Sequence of chain 1.A:
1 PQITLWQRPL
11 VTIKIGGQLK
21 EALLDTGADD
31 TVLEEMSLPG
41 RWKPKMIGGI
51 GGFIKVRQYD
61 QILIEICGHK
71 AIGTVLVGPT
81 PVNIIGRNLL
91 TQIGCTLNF

Binding-site contacts:
Ligand atom C51 contacts residue ALA28 of chain 1.A at 3.6 Å (hydrophobic).
Ligand atom O24 contacts residue ARG8 of chain 1.A at 3.6 Å.
Ligand atom C05 contacts residue ASP25 of chain 1.A at 3.3 Å.
Ligand atom O04 contacts residue ASP25 of chain 1.A at 3.5 Å (salt-bridge).
Ligand atom C06 contacts residue VAL82 of chain 1.A at 3.6 Å (hydrophobic).
Ligand atom O32 contacts residue ASP25 of chain 1.B at 2.6 Å (salt-bridge).
Ligand atom C35 contacts residue ILE84 of chain 1.B at 3.5 Å (hydrophobic).
Ligand atom C03 contacts residue GLY27 of chain 1.B at 3.5 Å.
Ligand atom C11 contacts residue VAL82 of chain 1.A at 3.6 Å (hydrophobic).
Ligand atom C17 contacts residue ALA28 of chain 1.B at 3.5 Å (hydrophobic).
Ligand atom C49 contacts residue ASP30 of chain 1.A at 3.4 Å.
Ligand atom C40 contacts residue PRO81 of chain 1.B at 3.6 Å (hydrophobic).
Ligand atom C50 contacts residue ASP30 of chain 1.A at 3.4 Å.
Ligand atom C11 contacts residue GLY27 of chain 1.B at 3.6 Å.
Ligand atom C19 contacts residue ASP30 of chain 1.B at 3.4 Å.
Ligand atom O43 contacts residue GLY49 of chain 1.A at 3.5 Å.
Ligand atom O34 contacts residue ASP25 of chain 1.B at 3.4 Å (salt-bridge).
Ligand atom C23 contacts residue GLY48 of chain 1.B at 3.6 Å.
Ligand atom C01 contacts residue ASP25 of chain 1.B at 3.6 Å.
Ligand atom C23 contacts residue ASP29 of chain 1.B at 3.6 Å.
Ligand atom O24 contacts residue GLY27 of chain 1.B at 3.1 Å (h-bond).
Ligand atom C05 contacts residue ILE84 of chain 1.A at 3.5 Å (hydrophobic).
Ligand atom C22 contacts residue ASP29 of chain 1.B at 3.4 Å.
Ligand atom C33 contacts residue ASP25 of chain 1.B at 3.6 Å.
Ligand atom C45 contacts residue GLY48 of chain 1.A at 3.4 Å.
Ligand atom N44 contacts residue GLY27 of chain 1.A at 3.2 Å (h-bond).
Ligand atom O24 contacts residue ASP29 of chain 1.B at 3.0 Å (salt-bridge).
Ligand atom C31 contacts residue ASP25 of chain 1.B at 3.4 Å.
Ligand atom C10 contacts residue ARG8 of chain 1.A at 3.6 Å.
Ligand atom C38 contacts residue ARG8 of chain 1.B at 3.3 Å.
Ligand atom C33 contacts residue GLY27 of chain 1.A at 3.3 Å.
Ligand atom N14 contacts residue GLY27 of chain 1.B at 3.0 Å (h-bond).
Ligand atom C20 contacts residue ASP30 of chain 1.B at 3.5 Å.
Ligand atom O02 contacts residue ASP25 of chain 1.B at 2.7 Å (salt-bridge).
Ligand atom O32 contacts residue ASP25 of chain 1.A at 2.6 Å (salt-bridge).
Ligand atom C31 contacts residue ASP25 of chain 1.A at 3.5 Å.
Ligand atom C15 contacts residue GLY48 of chain 1.B at 3.3 Å.
Ligand atom C35 contacts residue ASP25 of chain 1.B at 3.6 Å.
Ligand atom O32 contacts residue GLY27 of chain 1.A at 3.6 Å.
Ligand atom O13 contacts residue GLY49 of chain 1.B at 3.2 Å.

Sequence of chain 1.B:
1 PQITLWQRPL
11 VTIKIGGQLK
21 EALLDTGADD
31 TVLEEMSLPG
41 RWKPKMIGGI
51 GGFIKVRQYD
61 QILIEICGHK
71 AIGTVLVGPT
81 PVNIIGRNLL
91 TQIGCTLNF

A small-molecule ligand and the protein it binds are described below.
Small molecule (SMILES): O=C(NCc1ccccc1)[C@H](OCc1ccccc1)[C@H](O)[C@@H](O)[C@@H](OCc1ccccc1)C(=O)N[C@H]1c2ccccc2C[C@H]1O